Sequence of chain 1.D:
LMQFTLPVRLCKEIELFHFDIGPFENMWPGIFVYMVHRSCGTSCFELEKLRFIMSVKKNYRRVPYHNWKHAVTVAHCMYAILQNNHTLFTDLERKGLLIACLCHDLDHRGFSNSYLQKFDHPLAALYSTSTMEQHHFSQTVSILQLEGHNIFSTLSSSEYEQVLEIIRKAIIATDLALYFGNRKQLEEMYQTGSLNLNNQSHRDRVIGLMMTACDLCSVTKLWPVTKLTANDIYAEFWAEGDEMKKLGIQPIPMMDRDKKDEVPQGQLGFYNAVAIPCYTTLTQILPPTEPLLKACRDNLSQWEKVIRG

Binding-site contacts:
Ligand atom S6 contacts residue VAL276 of chain 1.D at 3.7 Å.
Ligand atom C14 contacts residue TYR247 of chain 1.D at 3.6 Å (hydrophobic).
Ligand atom C1 contacts residue MET267 of chain 1.D at 3.6 Å (hydrophobic).
Ligand atom C9 contacts residue GLY279 of chain 1.D at 3.8 Å.
Ligand atom C2 contacts residue GLY279 of chain 1.D at 3.8 Å.
Ligand atom S13 contacts residue GLN280 of chain 1.D at 3.3 Å (h-bond).
Ligand atom N11 contacts residue MET267 of chain 1.D at 3.7 Å.
Ligand atom C5 contacts residue MET267 of chain 1.D at 3.6 Å (hydrophobic).
Ligand atom C22 contacts residue SER231 of chain 1.D at 3.3 Å.
Ligand atom C14 contacts residue GLN280 of chain 1.D at 3.2 Å.
Ligand atom C18 contacts residue PHE283 of chain 1.D at 3.5 Å (hydrophobic).
Ligand atom C12 contacts residue LYS272 of chain 1.D at 3.6 Å.
Ligand atom C20 contacts residue ILE246 of chain 1.D at 3.8 Å (hydrophobic).
Ligand atom N17 contacts residue GLN280 of chain 1.D at 2.9 Å (h-bond).
Ligand atom O21 contacts residue LEU229 of chain 1.D at 3.7 Å.
Ligand atom N7 contacts residue GLY279 of chain 1.D at 3.3 Å (h-bond).
Ligand atom N4 contacts residue TYR247 of chain 1.D at 2.3 Å (h-bond).
Ligand atom C2 contacts residue MET267 of chain 1.D at 3.4 Å (hydrophobic).
Ligand atom C15 contacts residue GLN280 of chain 1.D at 3.4 Å.
Ligand atom N11 contacts residue PRO266 of chain 1.D at 3.6 Å.
Ligand atom C20 contacts residue PHE283 of chain 1.D at 3.7 Å (hydrophobic).
Ligand atom S6 contacts residue MET267 of chain 1.D at 3.8 Å.
Ligand atom N4 contacts residue MET267 of chain 1.D at 3.6 Å.
Ligand atom S6 contacts residue TYR247 of chain 1.D at 3.6 Å.
Ligand atom C3 contacts residue GLY279 of chain 1.D at 3.5 Å.
Ligand atom C14 contacts residue PHE250 of chain 1.D at 3.5 Å (hydrophobic).
Ligand atom C12 contacts residue PRO266 of chain 1.D at 3.5 Å (hydrophobic).
Ligand atom C10 contacts residue GLY279 of chain 1.D at 3.8 Å.
Ligand atom C25 contacts residue LEU229 of chain 1.D at 3.6 Å (hydrophobic).
Ligand atom S13 contacts residue PHE283 of chain 1.D at 3.4 Å.
Ligand atom C12 contacts residue GLU275 of chain 1.D at 3.6 Å.
Ligand atom C9 contacts residue TYR247 of chain 1.D at 3.3 Å (hydrophobic).
Ligand atom C1 contacts residue GLY279 of chain 1.D at 3.6 Å.
Ligand atom C1 contacts residue TYR247 of chain 1.D at 3.3 Å (hydrophobic).
Ligand atom C19 contacts residue ILE246 of chain 1.D at 3.8 Å (hydrophobic).
Ligand atom C8 contacts residue GLY279 of chain 1.D at 3.6 Å.
Ligand atom O21 contacts residue PHE283 of chain 1.D at 3.5 Å.
Ligand atom C3 contacts residue MET267 of chain 1.D at 3.8 Å (hydrophobic).
Ligand atom C9 contacts residue MET267 of chain 1.D at 3.8 Å (hydrophobic).
Ligand atom C2 contacts residue TYR247 of chain 1.D at 3.8 Å (hydrophobic).

A protein and the small-molecule ligand that binds it are described below.
Small molecule (SMILES): Cc1cnc(CSc2nc3ccc4ncsc4c3[nH]2)cc1OC(C)C